Sequence of chain 1.D:
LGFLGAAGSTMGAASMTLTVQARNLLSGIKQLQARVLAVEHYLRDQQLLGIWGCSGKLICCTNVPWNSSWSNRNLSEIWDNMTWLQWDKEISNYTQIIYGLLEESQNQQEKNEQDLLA

Binding-site contacts:
Ligand atom O7 contacts residue ASN107 of chain 1.D at 3.2 Å (h-bond).
Ligand atom N2 contacts residue ASN107 of chain 1.D at 3.0 Å (h-bond).
Ligand atom C8 contacts residue SER109 of chain 1.D at 3.7 Å.
Ligand atom C7 contacts residue SER109 of chain 1.D at 3.3 Å.
Ligand atom O6 contacts residue ASN105 of chain 1.D at 4.3 Å.
Ligand atom O5 contacts residue ASN107 of chain 1.D at 2.3 Å (h-bond).
Ligand atom C3 contacts residue ASN107 of chain 1.D at 3.8 Å.
Ligand atom N2 contacts residue SER109 of chain 1.D at 3.1 Å (h-bond).
Ligand atom C2 contacts residue SER109 of chain 1.D at 4.4 Å.
Ligand atom C4 contacts residue ASN107 of chain 1.D at 4.2 Å.
Ligand atom O7 contacts residue SER109 of chain 1.D at 3.7 Å.
Ligand atom C5 contacts residue ASN107 of chain 1.D at 3.6 Å.
Ligand atom C1 contacts residue ASN107 of chain 1.D at 1.4 Å.
Ligand atom C2 contacts residue ASN107 of chain 1.D at 2.5 Å.
Ligand atom C7 contacts residue ASN107 of chain 1.D at 3.5 Å.
Ligand atom C1 contacts residue GLU110 of chain 1.D at 4.4 Å.

A protein and the small-molecule ligand that binds it are described below.
Small molecule (SMILES): CC(=O)N[C@@H]1[C@@H](O)[C@H](O)[C@@H](CO)O[C@H]1O